Binding-site contacts:
Ligand atom C4 contacts residue ARG357 of chain 1.K at 3.8 Å.
Ligand atom C1 contacts residue ZN1 of chain 1.AB at 3.0 Å.
Ligand atom O2 contacts residue TRP325 of chain 1.K at 2.8 Å (h-bond).
Ligand atom C5 contacts residue TYR50 of chain 1.K at 3.8 Å (hydrophobic).
Ligand atom C1 contacts residue TRP325 of chain 1.K at 3.9 Å (hydrophobic).
Ligand atom O1B contacts residue MET258 of chain 1.K at 3.1 Å.
Ligand atom C1 contacts residue HIS28 of chain 1.K at 3.9 Å.
Ligand atom C4 contacts residue TRP326 of chain 1.K at 3.6 Å (hydrophobic).
Ligand atom O5B contacts residue TYR50 of chain 1.K at 3.2 Å (h-bond).
Ligand atom C1 contacts residue MET258 of chain 1.K at 3.6 Å (hydrophobic).
Ligand atom O2 contacts residue ASP355 of chain 1.K at 3.0 Å (salt-bridge).
Ligand atom C4 contacts residue HIS49 of chain 1.K at 3.8 Å.
Ligand atom O2 contacts residue HIS28 of chain 1.K at 3.8 Å.
Ligand atom O5B contacts residue ASP355 of chain 1.K at 3.5 Å (salt-bridge).
Ligand atom O1B contacts residue ARG170 of chain 1.K at 3.2 Å (salt-bridge).
Ligand atom O4 contacts residue ARG357 of chain 1.K at 3.0 Å (salt-bridge).
Ligand atom C2 contacts residue TRP325 of chain 1.K at 3.6 Å (hydrophobic).
Ligand atom O5A contacts residue TYR50 of chain 1.K at 3.5 Å.
Ligand atom O5A contacts residue ARG357 of chain 1.K at 2.8 Å (salt-bridge).
Ligand atom C5 contacts residue HIS49 of chain 1.K at 3.6 Å.
Ligand atom O5A contacts residue HIS49 of chain 1.K at 2.8 Å (h-bond).
Ligand atom O1B contacts residue HIS26 of chain 1.K at 3.4 Å (h-bond).
Ligand atom O3 contacts residue HIS28 of chain 1.K at 2.8 Å (h-bond).
Ligand atom O1A contacts residue SER223 of chain 1.K at 3.9 Å.
Ligand atom O4 contacts residue TRP326 of chain 1.K at 3.6 Å.
Ligand atom O4 contacts residue HIS49 of chain 1.K at 2.9 Å (h-bond).
Ligand atom C2 contacts residue TRP326 of chain 1.K at 3.8 Å (hydrophobic).
Ligand atom O2 contacts residue ZN1 of chain 1.AB at 2.2 Å.
Ligand atom O1B contacts residue HIS28 of chain 1.K at 3.2 Å (h-bond).
Ligand atom C1 contacts residue ARG170 of chain 1.K at 3.5 Å.
Ligand atom C5 contacts residue ARG357 of chain 1.K at 3.8 Å.
Ligand atom C3 contacts residue ARG357 of chain 1.K at 3.8 Å.
Ligand atom C3 contacts residue ZN1 of chain 1.AB at 3.8 Å.
Ligand atom O1A contacts residue MET258 of chain 1.K at 3.8 Å.
Ligand atom O5B contacts residue TRP326 of chain 1.K at 3.9 Å.
Ligand atom O3 contacts residue ZN1 of chain 1.AB at 3.2 Å.
Ligand atom O3 contacts residue ARG357 of chain 1.K at 3.2 Å (salt-bridge).
Ligand atom C2 contacts residue ZN1 of chain 1.AB at 3.1 Å.
Ligand atom O1B contacts residue ZN1 of chain 1.AB at 2.2 Å.
Ligand atom O1A contacts residue ARG170 of chain 1.K at 2.8 Å (salt-bridge).

Sequence of chain 1.K:
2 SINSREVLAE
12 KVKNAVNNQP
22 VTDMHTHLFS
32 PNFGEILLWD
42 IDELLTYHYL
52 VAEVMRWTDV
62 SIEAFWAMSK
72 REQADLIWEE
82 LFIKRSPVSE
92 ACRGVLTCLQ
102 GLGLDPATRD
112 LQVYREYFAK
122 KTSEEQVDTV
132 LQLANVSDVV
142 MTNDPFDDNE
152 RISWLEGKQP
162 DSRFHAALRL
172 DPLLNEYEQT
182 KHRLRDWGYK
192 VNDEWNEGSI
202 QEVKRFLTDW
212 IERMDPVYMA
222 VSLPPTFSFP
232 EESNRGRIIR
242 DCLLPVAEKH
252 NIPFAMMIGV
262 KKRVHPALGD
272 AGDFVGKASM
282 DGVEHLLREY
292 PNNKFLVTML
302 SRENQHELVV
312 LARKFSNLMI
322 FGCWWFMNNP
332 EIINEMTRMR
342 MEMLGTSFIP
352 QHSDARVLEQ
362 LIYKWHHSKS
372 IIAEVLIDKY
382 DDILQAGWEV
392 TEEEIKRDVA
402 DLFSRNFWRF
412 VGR

A protein and the small-molecule ligand that binds it are described below.
Small molecule (SMILES): O=C(O)[C@@H](O)C(O)[C@H](O)C(=O)O